Binding-site contacts:
Ligand atom N2 contacts residue SER407 of chain 1.E at 3.7 Å.
Ligand atom C5 contacts residue NAG1 of chain 1.FB at 3.7 Å.
Ligand atom C8 contacts residue VAL216 of chain 1.E at 3.9 Å (hydrophobic).
Ligand atom O5 contacts residue VAL406 of chain 1.E at 4.3 Å.
Ligand atom C1 contacts residue VAL406 of chain 1.E at 4.1 Å (hydrophobic).
Ligand atom C4 contacts residue ASN224 of chain 1.E at 4.3 Å.
Ligand atom C2 contacts residue SER407 of chain 1.E at 4.3 Å.
Ligand atom C7 contacts residue ASN338 of chain 1.E at 4.4 Å.
Ligand atom O7 contacts residue VAL216 of chain 1.E at 4.0 Å.
Ligand atom C8 contacts residue LEU223 of chain 1.E at 3.6 Å (hydrophobic).
Ligand atom O6 contacts residue GLY340 of chain 1.E at 3.7 Å.
Ligand atom O3 contacts residue CYS405 of chain 1.E at 4.2 Å.
Ligand atom C1 contacts residue ASN224 of chain 1.E at 1.5 Å.
Ligand atom C4 contacts residue VAL406 of chain 1.E at 4.1 Å (hydrophobic).
Ligand atom C7 contacts residue ASN224 of chain 1.E at 3.6 Å.
Ligand atom O5 contacts residue NAG1 of chain 1.FB at 3.8 Å.
Ligand atom C2 contacts residue ASN224 of chain 1.E at 2.5 Å.
Ligand atom C3 contacts residue ASN224 of chain 1.E at 3.9 Å.
Ligand atom O5 contacts residue ASN224 of chain 1.E at 2.4 Å (h-bond).
Ligand atom O7 contacts residue PRO174 of chain 1.E at 3.7 Å.
Ligand atom O4 contacts residue VAL406 of chain 1.E at 4.0 Å.
Ligand atom C1 contacts residue SER407 of chain 1.E at 3.9 Å.
Ligand atom C3 contacts residue VAL406 of chain 1.E at 3.9 Å (hydrophobic).
Ligand atom C7 contacts residue VAL216 of chain 1.E at 4.3 Å (hydrophobic).
Ligand atom C1 contacts residue NAG1 of chain 1.FB at 4.2 Å.
Ligand atom C6 contacts residue NAG1 of chain 1.FB at 3.9 Å.
Ligand atom C8 contacts residue ASN338 of chain 1.E at 3.9 Å.
Ligand atom C5 contacts residue VAL406 of chain 1.E at 3.6 Å (hydrophobic).
Ligand atom O7 contacts residue ASN224 of chain 1.E at 3.8 Å.
Ligand atom C5 contacts residue ASN224 of chain 1.E at 3.8 Å.
Ligand atom N2 contacts residue ASN224 of chain 1.E at 3.0 Å (h-bond).

Sequence of chain 1.E:
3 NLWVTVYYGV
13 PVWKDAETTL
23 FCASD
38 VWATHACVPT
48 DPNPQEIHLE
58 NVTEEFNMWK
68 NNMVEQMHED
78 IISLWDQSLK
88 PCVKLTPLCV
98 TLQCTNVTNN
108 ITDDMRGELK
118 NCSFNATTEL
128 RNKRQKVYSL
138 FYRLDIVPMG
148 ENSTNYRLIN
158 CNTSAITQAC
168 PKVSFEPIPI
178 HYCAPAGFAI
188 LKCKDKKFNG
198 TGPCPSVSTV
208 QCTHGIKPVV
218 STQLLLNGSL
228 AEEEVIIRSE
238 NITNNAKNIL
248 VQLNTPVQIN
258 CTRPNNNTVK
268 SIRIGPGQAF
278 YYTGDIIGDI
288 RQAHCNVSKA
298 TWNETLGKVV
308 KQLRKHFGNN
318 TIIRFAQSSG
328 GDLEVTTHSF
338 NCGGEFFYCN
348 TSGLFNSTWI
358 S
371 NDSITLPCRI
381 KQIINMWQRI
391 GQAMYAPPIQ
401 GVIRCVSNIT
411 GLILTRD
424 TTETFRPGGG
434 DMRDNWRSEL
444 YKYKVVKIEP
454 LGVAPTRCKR

This protein binds this small molecule.
Small molecule (SMILES): CC(=O)N[C@H]1[C@H](O[C@H]2[C@H](O)[C@@H](NC(C)=O)CO[C@@H]2CO)O[C@H](CO)[C@@H](O[C@@H]2O[C@H](CO)[C@@H](O)[C@H](O[C@H]3O[C@H](CO)[C@@H](O)[C@H](O)[C@@H]3O)[C@@H]2O)[C@@H]1O